Sequence of chain 1.D:
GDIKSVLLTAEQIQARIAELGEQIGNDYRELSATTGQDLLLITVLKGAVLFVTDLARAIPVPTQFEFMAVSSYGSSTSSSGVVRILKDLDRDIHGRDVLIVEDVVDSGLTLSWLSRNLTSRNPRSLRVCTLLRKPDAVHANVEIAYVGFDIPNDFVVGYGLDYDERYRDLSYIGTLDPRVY

Binding-site contacts:
Ligand atom C2 contacts residue VAL181 of chain 1.D at 3.7 Å (hydrophobic).
Ligand atom OAE contacts residue GLY133 of chain 1.D at 3.8 Å.
Ligand atom O6 contacts residue VAL181 of chain 1.D at 3.0 Å (h-bond).
Ligand atom C2 contacts residue ASP187 of chain 1.D at 4.0 Å.
Ligand atom C6 contacts residue VAL181 of chain 1.D at 3.5 Å (hydrophobic).
Ligand atom OAC contacts residue GLY133 of chain 1.D at 3.0 Å (h-bond).
Ligand atom OAD contacts residue ASP131 of chain 1.D at 3.9 Å.
Ligand atom O6 contacts residue LYS159 of chain 1.D at 3.1 Å (salt-bridge).
Ligand atom N2 contacts residue LEU186 of chain 1.D at 3.4 Å.
Ligand atom CAI contacts residue VAL129 of chain 1.D at 3.9 Å (hydrophobic).
Ligand atom N3 contacts residue PHE180 of chain 1.D at 3.5 Å.
Ligand atom NAL contacts residue POP1 of chain 1.T at 4.1 Å.
Ligand atom OAC contacts residue VAL130 of chain 1.D at 3.7 Å.
Ligand atom PAV contacts residue SER132 of chain 1.D at 3.5 Å.
Ligand atom O6 contacts residue PHE180 of chain 1.D at 3.7 Å.
Ligand atom N1 contacts residue LEU186 of chain 1.D at 3.3 Å.
Ligand atom N7 contacts residue LYS159 of chain 1.D at 3.5 Å (salt-bridge).
Ligand atom OAC contacts residue ASP131 of chain 1.D at 2.8 Å (salt-bridge).
Ligand atom C4 contacts residue PHE180 of chain 1.D at 3.6 Å (hydrophobic).
Ligand atom C5 contacts residue PHE180 of chain 1.D at 3.6 Å (hydrophobic).
Ligand atom C2 contacts residue LEU186 of chain 1.D at 3.6 Å (hydrophobic).
Ligand atom N1 contacts residue PHE180 of chain 1.D at 3.3 Å.
Ligand atom N2 contacts residue ASP187 of chain 1.D at 2.9 Å (salt-bridge).
Ligand atom OAD contacts residue SER132 of chain 1.D at 2.8 Å (h-bond).
Ligand atom C6 contacts residue LYS159 of chain 1.D at 4.0 Å.
Ligand atom CAS contacts residue POP1 of chain 1.T at 3.8 Å.
Ligand atom C5 contacts residue LYS159 of chain 1.D at 4.0 Å.
Ligand atom OAE contacts residue SER132 of chain 1.D at 3.3 Å (h-bond).
Ligand atom C6 contacts residue PHE180 of chain 1.D at 3.4 Å (hydrophobic).
Ligand atom N1 contacts residue VAL181 of chain 1.D at 2.7 Å (h-bond).
Ligand atom OAE contacts residue THR135 of chain 1.D at 4.1 Å.
Ligand atom CAG contacts residue POP1 of chain 1.T at 3.2 Å.
Ligand atom PAV contacts residue GLY133 of chain 1.D at 4.0 Å.
Ligand atom OAN contacts residue VAL129 of chain 1.D at 3.9 Å.
Ligand atom N2 contacts residue VAL181 of chain 1.D at 3.8 Å.
Ligand atom C2 contacts residue PHE180 of chain 1.D at 3.3 Å (hydrophobic).
Ligand atom C6 contacts residue LEU186 of chain 1.D at 4.0 Å (hydrophobic).
Ligand atom PAV contacts residue ASP131 of chain 1.D at 4.0 Å.
Ligand atom OAC contacts residue SER132 of chain 1.D at 3.2 Å (h-bond).
Ligand atom N2 contacts residue PHE180 of chain 1.D at 3.6 Å.

A small-molecule ligand and the protein it binds are described below.
Small molecule (SMILES): Nc1nc2c(ncn2[C@@H]2CNC[C@@H]2OCP(=O)(O)O)c(=O)[nH]1